Binding-site contacts:
Ligand atom C3 contacts residue NAG1 of chain 1.XA at 4.3 Å.
Ligand atom C5 contacts residue NAG2 of chain 1.XA at 4.4 Å.
Ligand atom O6 contacts residue NAG2 of chain 1.XA at 3.7 Å.
Ligand atom C5 contacts residue SER357 of chain 1.F at 4.3 Å.
Ligand atom C7 contacts residue ASN355 of chain 1.F at 3.7 Å.
Ligand atom C1 contacts residue SER357 of chain 1.F at 3.4 Å.
Ligand atom C5 contacts residue ASN355 of chain 1.F at 3.6 Å.
Ligand atom O7 contacts residue NAG1 of chain 1.XA at 3.4 Å (h-bond).
Ligand atom C6 contacts residue NAG2 of chain 1.XA at 3.2 Å.
Ligand atom O3 contacts residue NAG2 of chain 1.XA at 3.4 Å.
Ligand atom C1 contacts residue NAG1 of chain 1.XA at 4.4 Å.
Ligand atom N2 contacts residue SER357 of chain 1.F at 4.3 Å.
Ligand atom O6 contacts residue BMA3 of chain 1.BB at 4.2 Å.
Ligand atom O6 contacts residue BMA3 of chain 1.XA at 4.3 Å.
Ligand atom C2 contacts residue ASN355 of chain 1.F at 2.4 Å.
Ligand atom C3 contacts residue ASN355 of chain 1.F at 3.8 Å.
Ligand atom C8 contacts residue NAG1 of chain 1.BB at 3.0 Å.
Ligand atom O7 contacts residue ASN355 of chain 1.F at 4.0 Å.
Ligand atom C4 contacts residue ASN355 of chain 1.F at 4.2 Å.
Ligand atom C2 contacts residue NAG1 of chain 1.XA at 4.4 Å.
Ligand atom C6 contacts residue NAG1 of chain 1.BB at 3.6 Å.
Ligand atom C1 contacts residue ASN355 of chain 1.F at 1.4 Å.
Ligand atom C2 contacts residue SER357 of chain 1.F at 4.3 Å.
Ligand atom C6 contacts residue BMA3 of chain 1.XA at 4.1 Å.
Ligand atom C5 contacts residue NAG1 of chain 1.BB at 4.2 Å.
Ligand atom O5 contacts residue SER357 of chain 1.F at 4.1 Å.
Ligand atom O4 contacts residue NAG1 of chain 1.XA at 4.0 Å.
Ligand atom C8 contacts residue NAG1 of chain 1.XA at 3.9 Å.
Ligand atom C7 contacts residue NAG1 of chain 1.XA at 4.2 Å.
Ligand atom N2 contacts residue ASN355 of chain 1.F at 2.9 Å (h-bond).
Ligand atom O5 contacts residue ASN355 of chain 1.F at 2.3 Å (h-bond).
Ligand atom O3 contacts residue NAG1 of chain 1.XA at 3.9 Å.
Ligand atom O5 contacts residue NAG2 of chain 1.XA at 4.0 Å.
Ligand atom N2 contacts residue NAG1 of chain 1.XA at 3.5 Å (h-bond).
Ligand atom O6 contacts residue NAG1 of chain 1.BB at 3.2 Å.
Ligand atom C7 contacts residue NAG1 of chain 1.BB at 4.4 Å.

Sequence of chain 1.F:
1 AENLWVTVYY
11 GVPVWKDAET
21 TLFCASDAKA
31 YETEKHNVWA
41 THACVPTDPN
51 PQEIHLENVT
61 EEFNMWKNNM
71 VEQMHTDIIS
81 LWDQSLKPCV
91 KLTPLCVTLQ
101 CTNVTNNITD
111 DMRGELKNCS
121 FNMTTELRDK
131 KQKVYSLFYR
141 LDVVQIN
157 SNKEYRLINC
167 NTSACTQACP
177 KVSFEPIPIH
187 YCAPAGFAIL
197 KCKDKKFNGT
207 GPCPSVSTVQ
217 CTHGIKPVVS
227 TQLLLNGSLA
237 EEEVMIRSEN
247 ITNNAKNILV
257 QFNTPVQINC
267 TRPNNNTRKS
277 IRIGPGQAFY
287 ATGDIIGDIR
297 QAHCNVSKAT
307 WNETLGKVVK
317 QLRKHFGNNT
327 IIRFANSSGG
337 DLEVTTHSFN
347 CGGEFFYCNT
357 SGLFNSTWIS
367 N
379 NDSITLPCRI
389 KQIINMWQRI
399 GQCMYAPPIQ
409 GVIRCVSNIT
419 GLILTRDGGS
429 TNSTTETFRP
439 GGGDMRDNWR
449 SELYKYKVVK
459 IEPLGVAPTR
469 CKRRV

The protein below binds the small molecule below.
Small molecule (SMILES): CC(=O)N[C@H]1[C@H](O[C@H]2[C@H](O)[C@@H](NC(C)=O)CO[C@@H]2CO)O[C@H](CO)[C@@H](O[C@@H]2O[C@H](CO[C@H]3O[C@H](CO)[C@@H](O)[C@H](O)[C@@H]3O)[C@@H](O)[C@H](O[C@H]3O[C@H](CO)[C@@H](O)[C@H](O)[C@@H]3O)[C@@H]2O)[C@@H]1O